The protein below binds the small molecule below.
Small molecule (SMILES): CC(=O)N[C@H]1[C@H](O[C@H]2[C@H](O)[C@@H](NC(C)=O)CO[C@@H]2CO)O[C@H](CO)[C@@H](O[C@@H]2O[C@H](CO)[C@@H](O)[C@H](O)[C@@H]2O)[C@@H]1O

Sequence of chain 24.F:
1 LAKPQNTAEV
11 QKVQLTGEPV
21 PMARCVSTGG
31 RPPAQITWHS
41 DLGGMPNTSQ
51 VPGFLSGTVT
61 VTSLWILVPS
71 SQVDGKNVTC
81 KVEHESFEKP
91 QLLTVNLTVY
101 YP

Binding-site contacts:
Ligand atom O5 contacts residue ASN96 of chain 24.F at 2.2 Å (h-bond).
Ligand atom N2 contacts residue ASN96 of chain 24.F at 3.1 Å (h-bond).
Ligand atom C1 contacts residue ASN96 of chain 24.F at 1.4 Å.
Ligand atom C2 contacts residue GLY75 of chain 24.F at 3.8 Å.
Ligand atom N2 contacts residue GLY75 of chain 24.F at 2.6 Å (h-bond).
Ligand atom C5 contacts residue ASN96 of chain 24.F at 3.5 Å.
Ligand atom C2 contacts residue ASN96 of chain 24.F at 2.6 Å.
Ligand atom C8 contacts residue ASN77 of chain 24.F at 3.7 Å.
Ligand atom C4 contacts residue ASN96 of chain 24.F at 4.2 Å.
Ligand atom C7 contacts residue GLY75 of chain 24.F at 2.9 Å.
Ligand atom C7 contacts residue NAG1 of chain 24.K at 4.3 Å.
Ligand atom C1 contacts residue GLY75 of chain 24.F at 3.9 Å.
Ligand atom O7 contacts residue GLY75 of chain 24.F at 4.0 Å.
Ligand atom C3 contacts residue ASN96 of chain 24.F at 3.8 Å.
Ligand atom C7 contacts residue ASN96 of chain 24.F at 3.5 Å.
Ligand atom C8 contacts residue LYS76 of chain 24.F at 4.0 Å.
Ligand atom C8 contacts residue GLY75 of chain 24.F at 2.5 Å.
Ligand atom C8 contacts residue NAG1 of chain 24.K at 4.3 Å.
Ligand atom O7 contacts residue NAG1 of chain 24.K at 3.4 Å.
Ligand atom O7 contacts residue ASN96 of chain 24.F at 3.4 Å (h-bond).
Ligand atom O7 contacts residue ASN77 of chain 24.F at 3.4 Å (h-bond).
Ligand atom C3 contacts residue GLY75 of chain 24.F at 4.4 Å.
Ligand atom C7 contacts residue ASN77 of chain 24.F at 3.8 Å.